This small molecule binds to this protein.
Small molecule (SMILES): Oc1ccc2c(c1O)CN1C=CC3=C(CC4=C(C3)OCO4)C1=C2

Sequence of chain 1.A:
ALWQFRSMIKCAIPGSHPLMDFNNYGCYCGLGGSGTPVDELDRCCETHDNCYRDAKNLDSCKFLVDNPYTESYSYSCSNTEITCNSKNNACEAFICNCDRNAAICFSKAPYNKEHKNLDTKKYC

Binding-site contacts:
Ligand atom C9 contacts residue TYR69 of chain 1.A at 3.5 Å (hydrophobic).
Ligand atom C6 contacts residue LEU31 of chain 1.A at 3.3 Å (hydrophobic).
Ligand atom O22 contacts residue ASN23 of chain 1.A at 3.2 Å (h-bond).
Ligand atom O23 contacts residue TYR69 of chain 1.A at 3.9 Å.
Ligand atom C9 contacts residue LEU31 of chain 1.A at 4.4 Å (hydrophobic).
Ligand atom C8 contacts residue LEU2 of chain 1.A at 4.4 Å (hydrophobic).
Ligand atom C17 contacts residue ASN23 of chain 1.A at 4.0 Å.
Ligand atom C6 contacts residue ASN67 of chain 1.A at 4.1 Å.
Ligand atom C4 contacts residue TYR69 of chain 1.A at 3.5 Å (hydrophobic).
Ligand atom C12 contacts residue LEU31 of chain 1.A at 3.5 Å (hydrophobic).
Ligand atom C17 contacts residue GLY30 of chain 1.A at 4.3 Å.
Ligand atom C9 contacts residue GLY30 of chain 1.A at 4.2 Å.
Ligand atom C20 contacts residue ASN67 of chain 1.A at 4.2 Å.
Ligand atom C21 contacts residue GLY30 of chain 1.A at 3.9 Å.
Ligand atom C18 contacts residue GLY30 of chain 1.A at 4.0 Å.
Ligand atom C18 contacts residue HIS48 of chain 1.A at 4.4 Å.
Ligand atom C7 contacts residue ASN23 of chain 1.A at 4.1 Å.
Ligand atom C20 contacts residue LEU31 of chain 1.A at 4.3 Å (hydrophobic).
Ligand atom C14 contacts residue LEU31 of chain 1.A at 4.5 Å (hydrophobic).
Ligand atom C14 contacts residue GLY30 of chain 1.A at 3.6 Å.
Ligand atom O19 contacts residue ASN67 of chain 1.A at 3.9 Å.
Ligand atom C2 contacts residue LEU31 of chain 1.A at 3.8 Å (hydrophobic).
Ligand atom C17 contacts residue TYR69 of chain 1.A at 3.8 Å (hydrophobic).
Ligand atom C4 contacts residue LEU31 of chain 1.A at 4.3 Å (hydrophobic).
Ligand atom C15 contacts residue ASN67 of chain 1.A at 3.9 Å.
Ligand atom C12 contacts residue ASN67 of chain 1.A at 3.6 Å.
Ligand atom C1 contacts residue LEU31 of chain 1.A at 4.3 Å (hydrophobic).
Ligand atom O22 contacts residue GLY30 of chain 1.A at 4.5 Å.
Ligand atom O16 contacts residue LEU31 of chain 1.A at 3.8 Å.
Ligand atom C18 contacts residue TYR69 of chain 1.A at 2.7 Å (hydrophobic).
Ligand atom O16 contacts residue ASN67 of chain 1.A at 3.5 Å (h-bond).
Ligand atom C13 contacts residue ASN23 of chain 1.A at 4.3 Å.
Ligand atom O23 contacts residue GLY30 of chain 1.A at 3.8 Å.
Ligand atom C5 contacts residue LEU31 of chain 1.A at 4.5 Å (hydrophobic).
Ligand atom C13 contacts residue TYR69 of chain 1.A at 3.9 Å (hydrophobic).
Ligand atom C21 contacts residue TYR69 of chain 1.A at 3.2 Å (hydrophobic).
Ligand atom C15 contacts residue LEU31 of chain 1.A at 4.1 Å (hydrophobic).
Ligand atom C14 contacts residue TYR69 of chain 1.A at 3.2 Å (hydrophobic).
Ligand atom C1 contacts residue TYR69 of chain 1.A at 4.2 Å (hydrophobic).
Ligand atom C18 contacts residue ASP49 of chain 1.A at 4.3 Å.